A small-molecule ligand and the protein it binds are described below.
Small molecule (SMILES): CC(=O)N[C@H]1[C@H](O[C@H]2[C@H](O)[C@@H](NC(C)=O)CO[C@@H]2CO)O[C@H](CO)[C@@H](O)[C@@H]1O

Binding-site contacts:
Ligand atom C5 contacts residue TYR157 of chain 1.C at 4.0 Å (hydrophobic).
Ligand atom C8 contacts residue LEU159 of chain 1.C at 4.0 Å (hydrophobic).
Ligand atom O5 contacts residue ASN140 of chain 1.C at 2.3 Å (h-bond).
Ligand atom C3 contacts residue TYR157 of chain 1.C at 4.1 Å (hydrophobic).
Ligand atom O4 contacts residue TYR157 of chain 1.C at 4.1 Å.
Ligand atom O7 contacts residue ASP127 of chain 1.C at 4.4 Å.
Ligand atom C7 contacts residue THR129 of chain 1.C at 3.6 Å.
Ligand atom C8 contacts residue VAL130 of chain 1.C at 4.4 Å (hydrophobic).
Ligand atom O7 contacts residue LEU159 of chain 1.C at 4.2 Å.
Ligand atom N2 contacts residue LEU159 of chain 1.C at 4.3 Å.
Ligand atom C8 contacts residue THR129 of chain 1.C at 3.5 Å.
Ligand atom C1 contacts residue TYR157 of chain 1.C at 3.9 Å (hydrophobic).
Ligand atom C1 contacts residue LEU159 of chain 1.C at 4.4 Å (hydrophobic).
Ligand atom O5 contacts residue TYR157 of chain 1.C at 4.2 Å.
Ligand atom C4 contacts residue ASN140 of chain 1.C at 4.2 Å.
Ligand atom C3 contacts residue ASN140 of chain 1.C at 3.8 Å.
Ligand atom C2 contacts residue ASN140 of chain 1.C at 2.5 Å.
Ligand atom C8 contacts residue TYR157 of chain 1.C at 4.1 Å (hydrophobic).
Ligand atom C6 contacts residue TYR157 of chain 1.C at 4.4 Å (hydrophobic).
Ligand atom C8 contacts residue ASP306 of chain 1.C at 3.7 Å.
Ligand atom C7 contacts residue TYR157 of chain 1.C at 4.0 Å (hydrophobic).
Ligand atom O7 contacts residue TYR157 of chain 1.C at 3.7 Å.
Ligand atom N2 contacts residue ASN140 of chain 1.C at 3.1 Å (h-bond).
Ligand atom O7 contacts residue ALA128 of chain 1.C at 3.6 Å.
Ligand atom C5 contacts residue ASN140 of chain 1.C at 3.7 Å.
Ligand atom C4 contacts residue TYR157 of chain 1.C at 4.5 Å (hydrophobic).
Ligand atom C7 contacts residue LEU159 of chain 1.C at 4.0 Å (hydrophobic).
Ligand atom C1 contacts residue ASN140 of chain 1.C at 1.4 Å.
Ligand atom C2 contacts residue TYR157 of chain 1.C at 4.5 Å (hydrophobic).
Ligand atom C7 contacts residue ASN140 of chain 1.C at 3.3 Å.
Ligand atom O7 contacts residue ASN140 of chain 1.C at 2.9 Å (h-bond).
Ligand atom O7 contacts residue THR129 of chain 1.C at 3.1 Å (h-bond).

Sequence of chain 1.C:
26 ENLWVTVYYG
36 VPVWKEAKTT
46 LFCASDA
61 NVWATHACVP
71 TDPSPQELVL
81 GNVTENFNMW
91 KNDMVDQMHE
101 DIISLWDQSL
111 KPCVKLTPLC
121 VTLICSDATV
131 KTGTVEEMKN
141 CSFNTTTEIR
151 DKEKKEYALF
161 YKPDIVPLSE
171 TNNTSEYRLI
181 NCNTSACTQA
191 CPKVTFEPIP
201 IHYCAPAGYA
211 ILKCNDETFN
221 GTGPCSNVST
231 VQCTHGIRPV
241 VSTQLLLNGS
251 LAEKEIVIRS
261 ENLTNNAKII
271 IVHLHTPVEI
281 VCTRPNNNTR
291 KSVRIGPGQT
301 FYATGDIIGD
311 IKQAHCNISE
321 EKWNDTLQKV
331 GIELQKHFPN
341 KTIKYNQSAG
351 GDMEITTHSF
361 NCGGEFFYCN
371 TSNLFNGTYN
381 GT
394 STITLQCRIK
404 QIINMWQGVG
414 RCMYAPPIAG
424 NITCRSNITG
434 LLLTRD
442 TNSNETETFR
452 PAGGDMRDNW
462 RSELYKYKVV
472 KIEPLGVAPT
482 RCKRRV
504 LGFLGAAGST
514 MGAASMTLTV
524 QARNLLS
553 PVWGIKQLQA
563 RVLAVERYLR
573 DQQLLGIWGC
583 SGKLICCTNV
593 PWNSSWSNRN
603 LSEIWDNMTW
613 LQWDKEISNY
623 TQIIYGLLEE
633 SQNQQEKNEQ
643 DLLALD